This small molecule binds to this protein.
Small molecule (SMILES): CC(C)(COP(=O)(O)O)[C@@H](O)C(=O)NCCC(=O)NCCc1ccc2c(c1)OCO2

Sequence of chain 1.F:
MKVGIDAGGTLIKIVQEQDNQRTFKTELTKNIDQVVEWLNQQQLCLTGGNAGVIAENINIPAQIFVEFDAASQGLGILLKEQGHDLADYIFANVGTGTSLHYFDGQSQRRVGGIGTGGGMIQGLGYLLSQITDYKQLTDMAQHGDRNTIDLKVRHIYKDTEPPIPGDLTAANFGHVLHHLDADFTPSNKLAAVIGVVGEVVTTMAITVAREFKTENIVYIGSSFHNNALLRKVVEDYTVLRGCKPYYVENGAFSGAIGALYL

Sequence of chain 1.E:
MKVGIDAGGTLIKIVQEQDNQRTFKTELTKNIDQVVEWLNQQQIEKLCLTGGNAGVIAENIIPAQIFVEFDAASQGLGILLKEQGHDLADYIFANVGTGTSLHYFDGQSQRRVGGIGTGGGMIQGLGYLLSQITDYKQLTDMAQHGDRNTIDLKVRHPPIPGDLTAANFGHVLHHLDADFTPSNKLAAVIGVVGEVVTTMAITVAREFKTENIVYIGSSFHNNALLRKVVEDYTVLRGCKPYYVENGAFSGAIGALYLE

Binding-site contacts:
Ligand atom CAX contacts residue GLU220 of chain 1.F at 3.4 Å.
Ligand atom OAA contacts residue GLY27 of chain 1.E at 3.5 Å (h-bond).
Ligand atom OAK contacts residue GLY118 of chain 1.E at 3.1 Å.
Ligand atom CAQ contacts residue ARG131 of chain 1.E at 3.5 Å.
Ligand atom OAM contacts residue ARG131 of chain 1.E at 2.9 Å (salt-bridge).
Ligand atom CAY contacts residue TYR258 of chain 1.F at 3.3 Å (hydrophobic).
Ligand atom CBC contacts residue THR190 of chain 1.F at 3.6 Å.
Ligand atom CBC contacts residue GLU220 of chain 1.F at 3.5 Å.
Ligand atom CAT contacts residue TYR258 of chain 1.F at 3.5 Å (hydrophobic).
Ligand atom CAP contacts residue ARG131 of chain 1.E at 3.7 Å.
Ligand atom CAW contacts residue THR224 of chain 1.F at 3.5 Å.
Ligand atom OAC contacts residue ADP1 of chain 1.U at 3.5 Å (h-bond).
Ligand atom OAZ contacts residue GLU220 of chain 1.F at 3.3 Å (salt-bridge).
Ligand atom NAS contacts residue THR190 of chain 1.F at 3.2 Å (h-bond).
Ligand atom CBD contacts residue THR190 of chain 1.F at 3.6 Å.
Ligand atom CAF contacts residue GLU88 of chain 1.E at 3.6 Å.
Ligand atom OAE contacts residue GLU88 of chain 1.E at 3.3 Å (salt-bridge).
Ligand atom CAX contacts residue TYR258 of chain 1.F at 3.3 Å (hydrophobic).
Ligand atom OAD contacts residue ADP1 of chain 1.U at 3.0 Å (h-bond).
Ligand atom CAO contacts residue ALA191 of chain 1.F at 3.5 Å (hydrophobic).
Ligand atom OAC contacts residue GLY118 of chain 1.E at 3.0 Å (h-bond).
Ligand atom OBB contacts residue THR190 of chain 1.F at 2.9 Å (h-bond).
Ligand atom OAR contacts residue ARG131 of chain 1.E at 2.7 Å (salt-bridge).
Ligand atom OAC contacts residue THR117 of chain 1.E at 3.2 Å (h-bond).
Ligand atom OAM contacts residue SER120 of chain 1.E at 3.3 Å.
Ligand atom CAT contacts residue GLY134 of chain 1.E at 3.6 Å.
Ligand atom OAM contacts residue THR119 of chain 1.E at 3.3 Å (h-bond).
Ligand atom OAR contacts residue GLY134 of chain 1.E at 3.6 Å.
Ligand atom OAA contacts residue ADP1 of chain 1.U at 2.5 Å (h-bond).
Ligand atom CAW contacts residue TYR258 of chain 1.F at 3.4 Å (hydrophobic).
Ligand atom NAN contacts residue ALA191 of chain 1.F at 3.2 Å (h-bond).
Ligand atom PAB contacts residue MG1 of chain 1.V at 3.2 Å.
Ligand atom CAH contacts residue GLU88 of chain 1.E at 3.6 Å.
Ligand atom CAY contacts residue GLU220 of chain 1.F at 3.4 Å.
Ligand atom OAD contacts residue GLU88 of chain 1.E at 3.5 Å (salt-bridge).
Ligand atom OBB contacts residue GLU220 of chain 1.F at 3.5 Å (salt-bridge).
Ligand atom OAD contacts residue MG1 of chain 1.V at 1.8 Å.
Ligand atom PAB contacts residue ADP1 of chain 1.U at 3.3 Å.
Ligand atom CAP contacts residue THR190 of chain 1.F at 3.5 Å.
Ligand atom OAZ contacts residue TYR258 of chain 1.F at 3.3 Å.